Binding-site contacts:
Ligand atom N4 contacts residue DG1 of chain 1.C at 3.3 Å (h-bond).
Ligand atom C5' contacts residue VAL236 of chain 1.G at 3.4 Å (hydrophobic).
Ligand atom C2 contacts residue ARG135 of chain 1.G at 3.4 Å.
Ligand atom O2 contacts residue DA2 of chain 1.C at 3.1 Å (h-bond).
Ligand atom OP1 contacts residue DC4 of chain 1.A at 2.8 Å (h-bond).
Ligand atom O2 contacts residue DG1 of chain 1.C at 2.8 Å (h-bond).
Ligand atom O4 contacts residue DG1 of chain 1.C at 2.9 Å (h-bond).
Ligand atom OP1 contacts residue GLU54 of chain 1.G at 3.1 Å (salt-bridge).
Ligand atom N2 contacts residue ASN187 of chain 1.G at 2.9 Å (h-bond).
Ligand atom OP2 contacts residue GLU54 of chain 1.G at 3.1 Å (salt-bridge).
Ligand atom OP1 contacts residue MN1 of chain 1.I at 2.0 Å.
Ligand atom N3 contacts residue DG1 of chain 1.C at 3.0 Å (h-bond).
Ligand atom O6 contacts residue DC4 of chain 1.C at 3.3 Å (h-bond).
Ligand atom OP2 contacts residue TYR129 of chain 1.G at 2.7 Å (h-bond).
Ligand atom C6 contacts residue DA2 of chain 1.C at 3.5 Å.
Ligand atom P contacts residue MN1 of chain 1.I at 3.3 Å.
Ligand atom N6 contacts residue DA2 of chain 1.C at 2.9 Å (h-bond).
Ligand atom OP2 contacts residue ASN180 of chain 1.G at 2.6 Å (h-bond).
Ligand atom N6 contacts residue DT3 of chain 1.C at 3.1 Å (h-bond).
Ligand atom C4 contacts residue DG1 of chain 1.C at 3.5 Å.
Ligand atom OP1 contacts residue TRP238 of chain 1.G at 2.9 Å (h-bond).
Ligand atom OP1 contacts residue LYS234 of chain 1.G at 2.6 Å (salt-bridge).
Ligand atom C4 contacts residue DG1 of chain 1.C at 2.9 Å.
Ligand atom N2 contacts residue ARG135 of chain 1.G at 3.2 Å.
Ligand atom OP2 contacts residue DC4 of chain 1.A at 3.5 Å.
Ligand atom C2 contacts residue DG1 of chain 1.C at 3.5 Å.
Ligand atom OP3 contacts residue ASP168 of chain 1.G at 2.6 Å (salt-bridge).
Ligand atom O4' contacts residue ASN170 of chain 1.G at 3.0 Å (h-bond).
Ligand atom O5' contacts residue VAL236 of chain 1.G at 3.1 Å.
Ligand atom OP3 contacts residue HIS267 of chain 1.G at 2.7 Å (h-bond).
Ligand atom N3 contacts residue DA2 of chain 1.C at 3.3 Å (h-bond).
Ligand atom N3 contacts residue ASN187 of chain 1.G at 3.2 Å (h-bond).
Ligand atom N1 contacts residue DT3 of chain 1.C at 3.0 Å (h-bond).
Ligand atom C2 contacts residue ASN187 of chain 1.G at 3.4 Å.
Ligand atom P contacts residue GLU54 of chain 1.G at 3.3 Å.
Ligand atom OP2 contacts residue ASN184 of chain 1.G at 3.1 Å (h-bond).
Ligand atom N3 contacts residue DG1 of chain 1.C at 2.8 Å (h-bond).
Ligand atom C1' contacts residue ALA188 of chain 1.G at 3.2 Å (hydrophobic).
Ligand atom O5' contacts residue ASN170 of chain 1.G at 3.2 Å (h-bond).
Ligand atom OP1 contacts residue ARG135 of chain 1.G at 3.3 Å (salt-bridge).

Sequence of chain 1.G:
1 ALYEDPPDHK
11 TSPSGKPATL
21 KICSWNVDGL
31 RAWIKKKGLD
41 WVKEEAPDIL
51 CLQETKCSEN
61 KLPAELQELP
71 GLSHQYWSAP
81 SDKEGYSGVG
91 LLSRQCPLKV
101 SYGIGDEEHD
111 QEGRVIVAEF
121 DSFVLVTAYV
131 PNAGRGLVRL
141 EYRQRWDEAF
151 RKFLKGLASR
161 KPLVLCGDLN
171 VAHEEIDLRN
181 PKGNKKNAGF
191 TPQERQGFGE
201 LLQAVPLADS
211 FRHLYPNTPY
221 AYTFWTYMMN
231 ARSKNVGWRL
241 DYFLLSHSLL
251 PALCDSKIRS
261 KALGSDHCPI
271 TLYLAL

This protein binds this small molecule.
Small molecule (SMILES): Cc1cn([C@H]2C[C@H](O[P](=O)(O)OC[C@H]3O[C@@H](n4ccc(N)nc4=O)C[C@@H]3O)[C@@H](CO[P](=O)(O)O[C@H]3C[C@H](n4cnc5c(N)ncnc54)O[C@@H]3CO[P](=O)(O)O[C@H]3C[C@H](n4cnc5c(=O)nc(N)[nH]c54)O[C@@H]3CO[P](=O)(O)O[C@H]3CCO[C@@H]3COP(=O)(O)O)O2)c(=O)[nH]c1=O